Sequence of chain 1.A:
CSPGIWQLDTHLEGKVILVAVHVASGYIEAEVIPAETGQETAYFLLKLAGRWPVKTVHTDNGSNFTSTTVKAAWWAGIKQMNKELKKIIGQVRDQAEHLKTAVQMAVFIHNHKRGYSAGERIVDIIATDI

The small molecule below binds the protein below.
Small molecule (SMILES): CC(C)(C)O[C@H](C(=O)O)c1c(-c2ccc3c(c2)CCCO3)nc(-c2cnn(Cc3ccccc3)c2)c2ccccc12

Sequence of chain 2.A:
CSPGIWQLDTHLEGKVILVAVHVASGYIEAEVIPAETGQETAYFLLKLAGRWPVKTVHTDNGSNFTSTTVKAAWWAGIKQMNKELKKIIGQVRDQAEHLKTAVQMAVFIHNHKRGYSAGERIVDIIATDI

Binding-site contacts:
Ligand atom C04 contacts residue TYR70 of chain 2.A at 3.9 Å (hydrophobic).
Ligand atom O08 contacts residue GLU141 of chain 1.A at 2.8 Å (salt-bridge).
Ligand atom C38 contacts residue GLN66 of chain 2.A at 3.6 Å.
Ligand atom O09 contacts residue HIS142 of chain 1.A at 2.9 Å (h-bond).
Ligand atom C03 contacts residue GLN66 of chain 2.A at 3.6 Å.
Ligand atom C07 contacts residue GLU141 of chain 1.A at 3.5 Å.
Ligand atom C18 contacts residue TRP103 of chain 2.A at 3.9 Å (hydrophobic).
Ligand atom N22 contacts residue THR96 of chain 2.A at 3.8 Å.
Ligand atom C06 contacts residue THR145 of chain 1.A at 3.7 Å.
Ligand atom C31 contacts residue ALA99 of chain 2.A at 3.6 Å (hydrophobic).
Ligand atom C29 contacts residue THR95 of chain 2.A at 3.6 Å.
Ligand atom O05 contacts residue THR145 of chain 1.A at 3.4 Å (h-bond).
Ligand atom C13 contacts residue THR96 of chain 2.A at 3.8 Å.
Ligand atom C33 contacts residue ALA99 of chain 2.A at 3.9 Å (hydrophobic).
Ligand atom C17 contacts residue LEU73 of chain 2.A at 3.7 Å (hydrophobic).
Ligand atom C17 contacts residue TRP103 of chain 2.A at 3.6 Å (hydrophobic).
Ligand atom C34 contacts residue THR95 of chain 2.A at 3.3 Å.
Ligand atom O08 contacts residue ALA140 of chain 1.A at 3.4 Å.
Ligand atom N27 contacts residue THR95 of chain 2.A at 3.7 Å.
Ligand atom N26 contacts residue THR95 of chain 2.A at 3.9 Å.
Ligand atom O09 contacts residue GLU141 of chain 1.A at 3.5 Å.
Ligand atom C32 contacts residue ALA99 of chain 2.A at 3.5 Å (hydrophobic).
Ligand atom C28 contacts residue THR95 of chain 2.A at 3.3 Å.
Ligand atom C04 contacts residue THR145 of chain 1.A at 3.4 Å.
Ligand atom C11 contacts residue THR96 of chain 2.A at 3.9 Å.
Ligand atom C07 contacts residue HIS142 of chain 1.A at 3.8 Å.
Ligand atom C07 contacts residue THR145 of chain 1.A at 3.4 Å.
Ligand atom O09 contacts residue THR145 of chain 1.A at 2.8 Å (h-bond).
Ligand atom O16 contacts residue LEU73 of chain 2.A at 3.6 Å.
Ligand atom C02 contacts residue THR145 of chain 1.A at 3.6 Å.
Ligand atom O05 contacts residue HIS142 of chain 1.A at 3.4 Å.
Ligand atom C40 contacts residue HIS142 of chain 1.A at 3.8 Å.
Ligand atom C39 contacts residue GLN66 of chain 2.A at 3.7 Å.
Ligand atom O16 contacts residue ALA100 of chain 2.A at 3.8 Å.
Ligand atom C14 contacts residue ALA99 of chain 2.A at 3.9 Å (hydrophobic).
Ligand atom C03 contacts residue THR96 of chain 2.A at 3.5 Å.
Ligand atom C01 contacts residue THR145 of chain 1.A at 3.5 Å.
Ligand atom C18 contacts residue MET149 of chain 1.A at 3.4 Å (hydrophobic).
Ligand atom C19 contacts residue MET149 of chain 1.A at 3.6 Å (hydrophobic).
Ligand atom C14 contacts residue ALA100 of chain 2.A at 3.5 Å (hydrophobic).